A protein and the small-molecule ligand that binds it are described below.
Small molecule (SMILES): CN(C)c1ccc(/C=C/C(=O)N[C@@H](Cc2ccccc2)C(=O)N[C@H](CO)C[C@@H]2CCNC2=O)cc1

Binding-site contacts:
Ligand atom O28 contacts residue HIS41 of chain 1.A at 2.7 Å (h-bond).
Ligand atom O14 contacts residue GLY165 of chain 1.A at 3.0 Å (h-bond).
Ligand atom C18 contacts residue HIS41 of chain 1.A at 3.6 Å.
Ligand atom C21 contacts residue ARG40 of chain 1.A at 3.6 Å.
Ligand atom O1 contacts residue GLY165 of chain 1.A at 3.4 Å (h-bond).
Ligand atom O1 contacts residue THR143 of chain 1.A at 2.7 Å (h-bond).
Ligand atom C29 contacts residue CYS148 of chain 1.A at 3.2 Å (hydrophobic).
Ligand atom C6 contacts residue GLY165 of chain 1.A at 3.6 Å.
Ligand atom O28 contacts residue CYS148 of chain 1.A at 2.7 Å (h-bond).
Ligand atom C34 contacts residue GLY165 of chain 1.A at 3.4 Å.
Ligand atom C19 contacts residue LEU128 of chain 1.A at 3.5 Å (hydrophobic).
Ligand atom N33 contacts residue THR143 of chain 1.A at 3.1 Å (h-bond).
Ligand atom O14 contacts residue LEU128 of chain 1.A at 3.5 Å.
Ligand atom N24 contacts residue GLY164 of chain 1.A at 3.7 Å.
Ligand atom C18 contacts residue ILE163 of chain 1.A at 3.5 Å (hydrophobic).
Ligand atom O1 contacts residue GLY164 of chain 1.A at 3.3 Å.
Ligand atom C29 contacts residue LYS144 of chain 1.A at 3.7 Å.
Ligand atom C26 contacts residue CYS148 of chain 1.A at 2.7 Å (hydrophobic).
Ligand atom C21 contacts residue LEU128 of chain 1.A at 3.4 Å (hydrophobic).
Ligand atom C34 contacts residue THR143 of chain 1.A at 3.6 Å.
Ligand atom N33 contacts residue LYS144 of chain 1.A at 3.5 Å.
Ligand atom C15 contacts residue ILE163 of chain 1.A at 3.4 Å (hydrophobic).
Ligand atom C20 contacts residue LEU128 of chain 1.A at 3.5 Å (hydrophobic).
Ligand atom C20 contacts residue GLU72 of chain 1.A at 3.5 Å.
Ligand atom C30 contacts residue GLY165 of chain 1.A at 3.6 Å.
Ligand atom N24 contacts residue ILE163 of chain 1.A at 3.0 Å (h-bond).
Ligand atom N13 contacts residue SER129 of chain 1.A at 3.0 Å (h-bond).
Ligand atom C16 contacts residue HIS41 of chain 1.A at 3.5 Å.
Ligand atom C34 contacts residue GLY164 of chain 1.A at 3.6 Å.
Ligand atom C27 contacts residue CYS148 of chain 1.A at 1.7 Å (hydrophobic).
Ligand atom O1 contacts residue LYS144 of chain 1.A at 3.7 Å.
Ligand atom O1 contacts residue HIS162 of chain 1.A at 2.9 Å.
Ligand atom C12 contacts residue LEU128 of chain 1.A at 3.7 Å (hydrophobic).
Ligand atom C17 contacts residue HIS41 of chain 1.A at 3.6 Å.
Ligand atom C11 contacts residue SER129 of chain 1.A at 3.5 Å.
Ligand atom N24 contacts residue CYS148 of chain 1.A at 3.0 Å (h-bond).
Ligand atom C19 contacts residue GLU72 of chain 1.A at 3.5 Å.
Ligand atom C10 contacts residue GLY165 of chain 1.A at 3.5 Å.
Ligand atom O14 contacts residue GLY164 of chain 1.A at 3.1 Å.
Ligand atom C27 contacts residue HIS41 of chain 1.A at 3.5 Å.

Sequence of chain 1.A:
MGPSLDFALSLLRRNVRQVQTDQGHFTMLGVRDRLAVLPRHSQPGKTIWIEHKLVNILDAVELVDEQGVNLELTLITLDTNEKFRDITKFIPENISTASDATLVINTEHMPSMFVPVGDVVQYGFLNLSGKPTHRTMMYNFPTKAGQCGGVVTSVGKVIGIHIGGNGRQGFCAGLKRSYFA